Sequence of chain 1.A:
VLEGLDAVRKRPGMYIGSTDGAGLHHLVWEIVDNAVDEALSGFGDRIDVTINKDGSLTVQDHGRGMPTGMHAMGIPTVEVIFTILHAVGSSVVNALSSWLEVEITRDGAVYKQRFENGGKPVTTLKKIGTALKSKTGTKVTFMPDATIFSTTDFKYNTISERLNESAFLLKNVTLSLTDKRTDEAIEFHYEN

Binding-site contacts:
Ligand atom CBD contacts residue ASP62 of chain 1.A at 3.7 Å.
Ligand atom CBE contacts residue MET67 of chain 1.A at 3.5 Å (hydrophobic).
Ligand atom CAA contacts residue ASP38 of chain 1.A at 3.0 Å.
Ligand atom CAM contacts residue ARG65 of chain 1.A at 3.6 Å.
Ligand atom CBC contacts residue ILE32 of chain 1.A at 3.7 Å (hydrophobic).
Ligand atom NAY contacts residue ASP62 of chain 1.A at 3.2 Å (salt-bridge).
Ligand atom NBB contacts residue ASP62 of chain 1.A at 2.8 Å (salt-bridge).
Ligand atom FBN contacts residue SER108 of chain 1.A at 3.2 Å.
Ligand atom CAF contacts residue ASP38 of chain 1.A at 3.5 Å.
Ligand atom NAQ contacts residue ARG124 of chain 1.A at 3.6 Å (salt-bridge).
Ligand atom CAL contacts residue ARG65 of chain 1.A at 3.4 Å.
Ligand atom CBD contacts residue THR156 of chain 1.A at 3.8 Å.
Ligand atom CAD contacts residue ASP38 of chain 1.A at 3.7 Å.
Ligand atom NBO contacts residue MET67 of chain 1.A at 3.4 Å.
Ligand atom CBJ contacts residue MET67 of chain 1.A at 3.7 Å (hydrophobic).
Ligand atom CBD contacts residue VAL60 of chain 1.A at 3.5 Å (hydrophobic).
Ligand atom CAF contacts residue ASN35 of chain 1.A at 3.7 Å.
Ligand atom CAZ contacts residue ASP62 of chain 1.A at 3.3 Å.
Ligand atom CBD contacts residue ILE32 of chain 1.A at 3.8 Å (hydrophobic).
Ligand atom CAZ contacts residue THR156 of chain 1.A at 3.8 Å.
Ligand atom FBN contacts residue MET67 of chain 1.A at 3.7 Å.
Ligand atom NAE contacts residue ASP38 of chain 1.A at 2.7 Å (salt-bridge).
Ligand atom NAW contacts residue GLU39 of chain 1.A at 3.1 Å.
Ligand atom FBL contacts residue ILE82 of chain 1.A at 3.3 Å.
Ligand atom CAX contacts residue MET67 of chain 1.A at 3.8 Å (hydrophobic).
Ligand atom CBC contacts residue ASP62 of chain 1.A at 3.7 Å.
Ligand atom CBG contacts residue ASP38 of chain 1.A at 3.2 Å.
Ligand atom NAR contacts residue ARG124 of chain 1.A at 3.8 Å.
Ligand atom CBI contacts residue ILE82 of chain 1.A at 3.6 Å (hydrophobic).
Ligand atom OBA contacts residue ASN35 of chain 1.A at 3.1 Å.
Ligand atom FBN contacts residue ILE82 of chain 1.A at 3.4 Å.
Ligand atom CAB contacts residue ASP38 of chain 1.A at 3.1 Å.
Ligand atom CBH contacts residue MET67 of chain 1.A at 3.7 Å (hydrophobic).
Ligand atom NAJ contacts residue ARG65 of chain 1.A at 3.5 Å (salt-bridge).
Ligand atom CAV contacts residue GLU39 of chain 1.A at 3.2 Å.
Ligand atom CAK contacts residue ARG65 of chain 1.A at 3.1 Å.
Ligand atom NAY contacts residue THR156 of chain 1.A at 3.2 Å (h-bond).
Ligand atom OAN contacts residue ARG65 of chain 1.A at 3.5 Å (salt-bridge).
Ligand atom NBB contacts residue THR156 of chain 1.A at 3.4 Å.
Ligand atom CBG contacts residue ASN35 of chain 1.A at 3.2 Å.

A small-molecule ligand and the protein it binds are described below.
Small molecule (SMILES): CCNC(=O)Nc1cc(-c2nc(C(F)(F)F)cs2)c(-c2cc(-c3n[nH]c(=O)o3)cnc2N2[C@@H]3CC[C@H]2CN(C)C3)cn1